Sequence of chain 2.B:
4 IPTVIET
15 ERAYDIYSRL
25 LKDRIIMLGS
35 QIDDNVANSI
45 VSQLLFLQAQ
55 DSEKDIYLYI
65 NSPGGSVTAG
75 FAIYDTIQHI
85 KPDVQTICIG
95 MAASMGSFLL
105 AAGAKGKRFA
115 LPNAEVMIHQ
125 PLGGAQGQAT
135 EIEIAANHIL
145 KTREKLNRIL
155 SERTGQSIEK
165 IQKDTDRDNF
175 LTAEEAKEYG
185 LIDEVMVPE

Binding-site contacts:
Ligand atom F1 contacts residue VAL45 of chain 2.B at 3.7 Å.
Ligand atom F1 contacts residue LEU49 of chain 2.B at 3.4 Å.
Ligand atom C1 contacts residue ARG23 of chain 2.C at 3.4 Å.
Ligand atom F2 contacts residue LEU115 of chain 2.C at 3.5 Å.
Ligand atom C23 contacts residue ASP27 of chain 2.C at 3.8 Å.
Ligand atom C12 contacts residue LEU49 of chain 2.B at 3.6 Å (hydrophobic).
Ligand atom C24 contacts residue TYR63 of chain 2.C at 3.8 Å (hydrophobic).
Ligand atom C27 contacts residue ILE91 of chain 2.C at 3.7 Å (hydrophobic).
Ligand atom O5 contacts residue TYR63 of chain 2.C at 2.9 Å (h-bond).
Ligand atom O1 contacts residue LEU49 of chain 2.B at 3.8 Å.
Ligand atom N3 contacts residue TYR61 of chain 2.C at 3.7 Å.
Ligand atom C26 contacts residue TYR61 of chain 2.C at 3.8 Å (hydrophobic).
Ligand atom C1 contacts residue ASP27 of chain 2.C at 2.9 Å.
Ligand atom C4 contacts residue ILE29 of chain 2.C at 3.6 Å (hydrophobic).
Ligand atom C6 contacts residue TYR63 of chain 2.C at 3.2 Å (hydrophobic).
Ligand atom C11 contacts residue TYR63 of chain 2.C at 3.7 Å (hydrophobic).
Ligand atom F2 contacts residue HIS83 of chain 2.B at 3.5 Å.
Ligand atom C23 contacts residue ILE29 of chain 2.C at 3.8 Å (hydrophobic).
Ligand atom C9 contacts residue MET190 of chain 2.C at 3.7 Å (hydrophobic).
Ligand atom C24 contacts residue TYR61 of chain 2.C at 3.6 Å (hydrophobic).
Ligand atom C14 contacts residue LEU115 of chain 2.C at 3.7 Å (hydrophobic).
Ligand atom N1 contacts residue TYR63 of chain 2.C at 3.0 Å (h-bond).
Ligand atom C25 contacts residue TYR61 of chain 2.C at 3.5 Å (hydrophobic).
Ligand atom N1 contacts residue LEU49 of chain 2.B at 3.8 Å.
Ligand atom C20 contacts residue TYR61 of chain 2.C at 3.7 Å (hydrophobic).
Ligand atom C7 contacts residue TYR63 of chain 2.C at 3.6 Å (hydrophobic).
Ligand atom F1 contacts residue TYR63 of chain 2.C at 3.7 Å.
Ligand atom C13 contacts residue LEU115 of chain 2.C at 3.8 Å (hydrophobic).
Ligand atom C2 contacts residue LEU24 of chain 2.C at 3.5 Å (hydrophobic).
Ligand atom C7 contacts residue LEU49 of chain 2.B at 3.6 Å (hydrophobic).
Ligand atom C21 contacts residue TYR61 of chain 2.C at 3.5 Å (hydrophobic).
Ligand atom C15 contacts residue HIS83 of chain 2.B at 3.5 Å.
Ligand atom O5 contacts residue TYR61 of chain 2.C at 3.6 Å.
Ligand atom C13 contacts residue THR80 of chain 2.B at 3.4 Å.
Ligand atom C2 contacts residue ASP27 of chain 2.C at 3.7 Å.
Ligand atom C11 contacts residue LEU49 of chain 2.B at 3.8 Å (hydrophobic).
Ligand atom O6 contacts residue GLN89 of chain 2.C at 3.8 Å.
Ligand atom F2 contacts residue THR80 of chain 2.B at 3.5 Å.
Ligand atom C27 contacts residue GLN89 of chain 2.C at 3.4 Å.
Ligand atom F1 contacts residue ILE93 of chain 2.C at 3.5 Å.

The small molecule below binds the protein below.
Small molecule (SMILES): CCCC/C=C/C(=O)N[C@@H](Cc1cc(F)cc(F)c1)C(=O)N[C@H]1COC(=O)[C@@H]2C[C@@H](C)CN2C(=O)[C@H](C)NC(=O)[C@@H]2CCCCN2C(=O)[C@@H]2CCCN2C1=O

Sequence of chain 2.C:
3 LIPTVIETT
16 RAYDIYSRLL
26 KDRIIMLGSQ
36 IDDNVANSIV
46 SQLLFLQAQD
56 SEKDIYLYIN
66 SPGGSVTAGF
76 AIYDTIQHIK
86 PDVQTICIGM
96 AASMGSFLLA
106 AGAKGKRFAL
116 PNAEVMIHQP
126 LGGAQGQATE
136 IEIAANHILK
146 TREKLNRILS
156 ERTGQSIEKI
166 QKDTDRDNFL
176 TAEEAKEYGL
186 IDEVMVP